Sequence of chain 1.B:
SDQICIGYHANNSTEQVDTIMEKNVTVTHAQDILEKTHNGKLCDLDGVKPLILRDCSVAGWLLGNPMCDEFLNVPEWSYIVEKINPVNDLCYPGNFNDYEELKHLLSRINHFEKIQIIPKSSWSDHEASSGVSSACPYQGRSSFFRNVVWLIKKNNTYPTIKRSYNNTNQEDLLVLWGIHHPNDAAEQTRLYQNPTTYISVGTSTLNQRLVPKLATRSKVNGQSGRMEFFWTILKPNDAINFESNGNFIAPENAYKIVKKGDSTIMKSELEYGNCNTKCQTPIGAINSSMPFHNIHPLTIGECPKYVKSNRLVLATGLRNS

The protein below binds the small molecule below.
Small molecule (SMILES): CC(=O)N[C@@H]1[C@@H](O)[C@H](O)[C@@H](CO)O[C@H]1O

Binding-site contacts:
Ligand atom O7 contacts residue ASN24 of chain 1.B at 4.1 Å.
Ligand atom C8 contacts residue LYS23 of chain 1.B at 4.2 Å.
Ligand atom C1 contacts residue ASN24 of chain 1.B at 1.4 Å.
Ligand atom C4 contacts residue ASN24 of chain 1.B at 4.1 Å.
Ligand atom O5 contacts residue ASN24 of chain 1.B at 2.4 Å (h-bond).
Ligand atom N2 contacts residue ASN24 of chain 1.B at 3.3 Å (h-bond).
Ligand atom C5 contacts residue ASN24 of chain 1.B at 3.6 Å.
Ligand atom C3 contacts residue ASN24 of chain 1.B at 3.8 Å.
Ligand atom O7 contacts residue LYS23 of chain 1.B at 4.3 Å.
Ligand atom C2 contacts residue ASN24 of chain 1.B at 2.5 Å.
Ligand atom O3 contacts residue ASN24 of chain 1.B at 4.4 Å.
Ligand atom C7 contacts residue LYS23 of chain 1.B at 4.4 Å.
Ligand atom C7 contacts residue ASN24 of chain 1.B at 4.1 Å.